This protein binds this small molecule.
Small molecule (SMILES): CC(=O)N[C@H]1[C@H](O[C@H]2[C@H](O)[C@@H](NC(C)=O)CO[C@@H]2CO)O[C@H](CO)[C@@H](O)[C@@H]1O

Binding-site contacts:
Ligand atom C3 contacts residue ARG225 of chain 1.A at 4.4 Å.
Ligand atom C7 contacts residue CYS94 of chain 1.A at 4.0 Å (hydrophobic).
Ligand atom C3 contacts residue ASN91 of chain 1.A at 3.9 Å.
Ligand atom C1 contacts residue ASN91 of chain 1.A at 1.5 Å.
Ligand atom C8 contacts residue CYS140 of chain 1.A at 4.2 Å (hydrophobic).
Ligand atom C7 contacts residue ASN91 of chain 1.A at 3.4 Å.
Ligand atom C8 contacts residue PRO69 of chain 1.A at 4.2 Å (hydrophobic).
Ligand atom O7 contacts residue CYS94 of chain 1.A at 3.5 Å.
Ligand atom C2 contacts residue ASN91 of chain 1.A at 2.5 Å.
Ligand atom C5 contacts residue ASN91 of chain 1.A at 3.8 Å.
Ligand atom O3 contacts residue ARG225 of chain 1.A at 3.3 Å (salt-bridge).
Ligand atom C8 contacts residue CYS94 of chain 1.A at 3.9 Å (hydrophobic).
Ligand atom C1 contacts residue GLU70 of chain 1.A at 4.3 Å.
Ligand atom N2 contacts residue ARG225 of chain 1.A at 4.0 Å.
Ligand atom N2 contacts residue GLU70 of chain 1.A at 4.0 Å.
Ligand atom C8 contacts residue PRO141 of chain 1.A at 4.2 Å (hydrophobic).
Ligand atom O7 contacts residue ASN68 of chain 1.A at 3.0 Å (h-bond).
Ligand atom C8 contacts residue ARG225 of chain 1.A at 4.4 Å.
Ligand atom O5 contacts residue ARG225 of chain 1.A at 4.5 Å.
Ligand atom C8 contacts residue ASN68 of chain 1.A at 3.1 Å.
Ligand atom C7 contacts residue GLU70 of chain 1.A at 4.2 Å.
Ligand atom C2 contacts residue ARG225 of chain 1.A at 4.3 Å.
Ligand atom N2 contacts residue ASN68 of chain 1.A at 4.5 Å.
Ligand atom O7 contacts residue ASN91 of chain 1.A at 3.2 Å (h-bond).
Ligand atom C6 contacts residue ARG225 of chain 1.A at 4.4 Å.
Ligand atom O6 contacts residue ASP90 of chain 1.A at 4.0 Å.
Ligand atom O7 contacts residue ARG225 of chain 1.A at 3.8 Å.
Ligand atom C7 contacts residue ARG225 of chain 1.A at 3.8 Å.
Ligand atom O5 contacts residue ASN91 of chain 1.A at 2.4 Å (h-bond).
Ligand atom C7 contacts residue ASN68 of chain 1.A at 3.6 Å.
Ligand atom N2 contacts residue ASN91 of chain 1.A at 3.0 Å (h-bond).
Ligand atom C4 contacts residue ASN91 of chain 1.A at 4.4 Å.
Ligand atom C8 contacts residue GLU70 of chain 1.A at 4.2 Å.

Sequence of chain 1.A:
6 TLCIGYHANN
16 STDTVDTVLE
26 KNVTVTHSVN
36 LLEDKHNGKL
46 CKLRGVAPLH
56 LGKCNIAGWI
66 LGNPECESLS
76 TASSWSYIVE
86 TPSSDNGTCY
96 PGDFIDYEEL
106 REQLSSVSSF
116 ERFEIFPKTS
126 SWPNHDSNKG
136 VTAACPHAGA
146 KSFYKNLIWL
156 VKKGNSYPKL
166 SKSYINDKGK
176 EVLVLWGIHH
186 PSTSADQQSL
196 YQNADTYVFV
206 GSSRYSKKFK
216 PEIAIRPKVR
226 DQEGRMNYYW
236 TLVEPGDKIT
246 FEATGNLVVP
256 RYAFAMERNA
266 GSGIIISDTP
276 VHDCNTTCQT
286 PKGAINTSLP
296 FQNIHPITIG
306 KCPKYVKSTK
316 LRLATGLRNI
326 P